Sequence of chain 1.A:
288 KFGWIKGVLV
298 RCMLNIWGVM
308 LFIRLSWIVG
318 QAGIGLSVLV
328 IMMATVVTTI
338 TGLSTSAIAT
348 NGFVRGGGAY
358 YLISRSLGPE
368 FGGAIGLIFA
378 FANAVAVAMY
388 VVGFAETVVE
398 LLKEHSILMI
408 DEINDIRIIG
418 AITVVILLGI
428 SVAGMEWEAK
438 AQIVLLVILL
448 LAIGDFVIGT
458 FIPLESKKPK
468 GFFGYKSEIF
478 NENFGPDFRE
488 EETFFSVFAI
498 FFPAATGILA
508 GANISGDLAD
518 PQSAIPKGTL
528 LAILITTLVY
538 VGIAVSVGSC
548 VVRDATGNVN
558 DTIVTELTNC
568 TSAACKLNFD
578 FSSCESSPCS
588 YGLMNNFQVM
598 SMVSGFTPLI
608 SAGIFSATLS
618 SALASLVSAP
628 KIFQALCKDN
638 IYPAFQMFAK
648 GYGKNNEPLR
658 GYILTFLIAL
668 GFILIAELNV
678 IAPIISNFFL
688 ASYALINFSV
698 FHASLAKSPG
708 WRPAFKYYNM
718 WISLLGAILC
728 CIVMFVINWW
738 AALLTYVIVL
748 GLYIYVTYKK

Binding-site contacts:
Ligand atom CAC contacts residue GLY451 of chain 1.A at 3.7 Å.
Ligand atom CAT contacts residue PHE458 of chain 1.A at 4.2 Å (hydrophobic).
Ligand atom CAU contacts residue VAL454 of chain 1.A at 4.2 Å (hydrophobic).
Ligand atom CAK contacts residue PHE458 of chain 1.A at 4.1 Å (hydrophobic).
Ligand atom CBA contacts residue ILE450 of chain 1.A at 4.3 Å (hydrophobic).
Ligand atom CAB contacts residue LEU447 of chain 1.A at 3.8 Å (hydrophobic).
Ligand atom CBG contacts residue VAL454 of chain 1.A at 4.4 Å (hydrophobic).
Ligand atom CAU contacts residue ILE455 of chain 1.A at 3.5 Å (hydrophobic).
Ligand atom CAB contacts residue GLY451 of chain 1.A at 4.2 Å.
Ligand atom CBG contacts residue PHE458 of chain 1.A at 4.4 Å (hydrophobic).
Ligand atom CBI contacts residue VAL454 of chain 1.A at 4.3 Å (hydrophobic).
Ligand atom CBF contacts residue PHE458 of chain 1.A at 4.2 Å (hydrophobic).
Ligand atom CAA contacts residue ILE450 of chain 1.A at 3.8 Å (hydrophobic).
Ligand atom CBE contacts residue VAL454 of chain 1.A at 3.7 Å (hydrophobic).
Ligand atom CAS contacts residue ILE455 of chain 1.A at 3.7 Å (hydrophobic).
Ligand atom CAP contacts residue VAL454 of chain 1.A at 4.4 Å (hydrophobic).

The protein below binds the small molecule below.
Small molecule (SMILES): CC(C)CCC[C@@H](C)[C@H]1CC[C@H]2[C@@H]3CC=C4C[C@@H](OC(=O)CCC(=O)O)CC[C@]4(C)[C@H]3CC[C@]12C